The small molecule below binds the protein below.
Small molecule (SMILES): NCc1ccc2[nH]ccc2c1

Sequence of chain 1.A:
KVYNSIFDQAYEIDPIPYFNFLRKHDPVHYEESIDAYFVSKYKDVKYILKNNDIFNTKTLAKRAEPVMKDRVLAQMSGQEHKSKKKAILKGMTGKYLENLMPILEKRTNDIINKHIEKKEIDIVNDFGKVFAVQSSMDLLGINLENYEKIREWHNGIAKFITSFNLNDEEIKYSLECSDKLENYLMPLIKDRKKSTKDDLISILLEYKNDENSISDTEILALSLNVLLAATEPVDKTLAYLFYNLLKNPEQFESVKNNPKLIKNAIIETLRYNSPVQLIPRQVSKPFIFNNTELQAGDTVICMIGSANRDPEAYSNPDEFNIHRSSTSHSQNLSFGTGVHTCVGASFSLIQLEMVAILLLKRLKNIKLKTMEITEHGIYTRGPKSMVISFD

Binding-site contacts:
Ligand atom C3 contacts residue HEM1 of chain 1.B at 4.4 Å.
Ligand atom C7 contacts residue THR165 of chain 1.A at 4.3 Å.
Ligand atom C7 contacts residue THR389 of chain 1.A at 4.5 Å.
Ligand atom C8 contacts residue THR389 of chain 1.A at 4.5 Å.
Ligand atom C8 contacts residue LEU231 of chain 1.A at 4.4 Å (hydrophobic).
Ligand atom C7 contacts residue LEU231 of chain 1.A at 4.1 Å (hydrophobic).
Ligand atom C1 contacts residue HEM1 of chain 1.B at 3.2 Å.
Ligand atom N1 contacts residue ALA232 of chain 1.A at 3.3 Å (h-bond).
Ligand atom C6 contacts residue ILE164 of chain 1.A at 3.7 Å (hydrophobic).
Ligand atom C6 contacts residue THR389 of chain 1.A at 4.4 Å.
Ligand atom C4 contacts residue VAL279 of chain 1.A at 4.0 Å (hydrophobic).
Ligand atom N2 contacts residue THR165 of chain 1.A at 3.7 Å.
Ligand atom C1 contacts residue ALA232 of chain 1.A at 3.5 Å (hydrophobic).
Ligand atom C1 contacts residue VAL279 of chain 1.A at 3.9 Å (hydrophobic).
Ligand atom C6 contacts residue THR165 of chain 1.A at 3.3 Å.
Ligand atom C2 contacts residue HEM1 of chain 1.B at 4.4 Å.
Ligand atom C2 contacts residue VAL279 of chain 1.A at 3.8 Å (hydrophobic).
Ligand atom N2 contacts residue ILE164 of chain 1.A at 3.7 Å.
Ligand atom C1 contacts residue PRO236 of chain 1.A at 3.7 Å (hydrophobic).
Ligand atom N1 contacts residue HEM1 of chain 1.B at 2.3 Å.
Ligand atom C2 contacts residue PRO236 of chain 1.A at 4.4 Å (hydrophobic).
Ligand atom N2 contacts residue THR389 of chain 1.A at 4.4 Å.
Ligand atom C2 contacts residue ALA232 of chain 1.A at 4.1 Å (hydrophobic).
Ligand atom C9 contacts residue LEU231 of chain 1.A at 4.1 Å (hydrophobic).
Ligand atom C9 contacts residue PRO236 of chain 1.A at 4.4 Å (hydrophobic).
Ligand atom C5 contacts residue THR389 of chain 1.A at 4.4 Å.
Ligand atom C7 contacts residue GLU235 of chain 1.A at 4.0 Å.
Ligand atom C9 contacts residue ALA232 of chain 1.A at 3.8 Å (hydrophobic).
Ligand atom C3 contacts residue VAL279 of chain 1.A at 3.8 Å (hydrophobic).
Ligand atom N2 contacts residue TYR388 of chain 1.A at 4.0 Å.